This protein binds this small molecule.
Small molecule (SMILES): CC(=O)N[C@@H]1[C@@H](O)[C@H](O)[C@@H](CO)O[C@H]1O

Sequence of chain 1.A:
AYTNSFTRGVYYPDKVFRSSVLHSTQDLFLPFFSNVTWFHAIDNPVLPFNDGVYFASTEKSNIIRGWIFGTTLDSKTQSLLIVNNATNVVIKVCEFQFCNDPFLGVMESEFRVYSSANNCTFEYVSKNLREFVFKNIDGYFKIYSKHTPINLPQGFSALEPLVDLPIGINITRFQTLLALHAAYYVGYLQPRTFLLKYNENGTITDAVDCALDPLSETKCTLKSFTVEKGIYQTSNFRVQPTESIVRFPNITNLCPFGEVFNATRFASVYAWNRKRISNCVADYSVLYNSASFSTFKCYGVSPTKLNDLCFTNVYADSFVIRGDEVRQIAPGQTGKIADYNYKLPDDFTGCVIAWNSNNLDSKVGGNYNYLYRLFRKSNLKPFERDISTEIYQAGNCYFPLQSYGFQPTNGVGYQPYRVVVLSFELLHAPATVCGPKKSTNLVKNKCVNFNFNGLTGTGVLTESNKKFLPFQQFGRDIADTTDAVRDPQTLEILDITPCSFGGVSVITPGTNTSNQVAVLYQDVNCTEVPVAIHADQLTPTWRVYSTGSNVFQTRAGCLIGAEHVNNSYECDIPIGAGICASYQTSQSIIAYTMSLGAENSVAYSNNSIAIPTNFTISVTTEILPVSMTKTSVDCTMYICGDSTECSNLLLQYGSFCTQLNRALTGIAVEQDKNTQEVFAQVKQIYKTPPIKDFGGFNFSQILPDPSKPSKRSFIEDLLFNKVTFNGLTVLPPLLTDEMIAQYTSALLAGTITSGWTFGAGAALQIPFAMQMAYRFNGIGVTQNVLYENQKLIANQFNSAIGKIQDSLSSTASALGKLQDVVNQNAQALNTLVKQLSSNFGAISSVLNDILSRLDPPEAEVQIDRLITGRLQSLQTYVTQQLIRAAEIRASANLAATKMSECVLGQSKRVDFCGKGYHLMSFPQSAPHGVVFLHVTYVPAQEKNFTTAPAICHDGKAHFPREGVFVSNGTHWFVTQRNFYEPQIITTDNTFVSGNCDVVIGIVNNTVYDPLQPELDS

Binding-site contacts:
Ligand atom C3 contacts residue ASN268 of chain 1.A at 3.8 Å.
Ligand atom O6 contacts residue ASN268 of chain 1.A at 4.5 Å.
Ligand atom C7 contacts residue ASN268 of chain 1.A at 3.6 Å.
Ligand atom C7 contacts residue ASN266 of chain 1.A at 4.3 Å.
Ligand atom C8 contacts residue ASN266 of chain 1.A at 3.7 Å.
Ligand atom C1 contacts residue ASN268 of chain 1.A at 1.4 Å.
Ligand atom C8 contacts residue GLU267 of chain 1.A at 3.2 Å.
Ligand atom O5 contacts residue ASN268 of chain 1.A at 2.4 Å (h-bond).
Ligand atom C4 contacts residue ASN268 of chain 1.A at 4.2 Å.
Ligand atom C5 contacts residue ASN268 of chain 1.A at 3.7 Å.
Ligand atom N2 contacts residue ASN268 of chain 1.A at 2.7 Å (h-bond).
Ligand atom C7 contacts residue GLU267 of chain 1.A at 4.0 Å.
Ligand atom O7 contacts residue ASN266 of chain 1.A at 4.4 Å.
Ligand atom C2 contacts residue ASN268 of chain 1.A at 2.5 Å.
Ligand atom O7 contacts residue ASN268 of chain 1.A at 4.2 Å.
Ligand atom C8 contacts residue ASN268 of chain 1.A at 3.9 Å.
Ligand atom N2 contacts residue GLU267 of chain 1.A at 3.9 Å.